Binding-site contacts:
Ligand atom OH contacts residue THR326 of chain 1.A at 2.9 Å (h-bond).
Ligand atom CB contacts residue LYS302 of chain 1.A at 3.8 Å.
Ligand atom OG contacts residue ARG564 of chain 1.A at 2.8 Å (salt-bridge).
Ligand atom OH contacts residue LEU303 of chain 1.A at 3.4 Å.
Ligand atom N contacts residue ARG564 of chain 1.A at 3.3 Å (salt-bridge).
Ligand atom O contacts residue ALA300 of chain 1.A at 4.0 Å.
Ligand atom O contacts residue ARG564 of chain 1.A at 3.1 Å (salt-bridge).
Ligand atom CB contacts residue MET561 of chain 1.A at 3.9 Å (hydrophobic).
Ligand atom CG2 contacts residue MET298 of chain 1.A at 3.7 Å (hydrophobic).
Ligand atom O contacts residue LYS302 of chain 1.A at 3.1 Å (salt-bridge).
Ligand atom CA contacts residue ARG564 of chain 1.A at 3.9 Å.
Ligand atom CD contacts residue LEU301 of chain 1.A at 3.6 Å (hydrophobic).
Ligand atom CB contacts residue ALA300 of chain 1.A at 3.5 Å (hydrophobic).
Ligand atom O contacts residue ALA300 of chain 1.A at 3.7 Å.
Ligand atom CG contacts residue LEU563 of chain 1.A at 3.5 Å (hydrophobic).
Ligand atom CZ contacts residue THR326 of chain 1.A at 3.8 Å.
Ligand atom CZ contacts residue LEU563 of chain 1.A at 3.6 Å (hydrophobic).
Ligand atom CA contacts residue LEU562 of chain 1.A at 3.9 Å (hydrophobic).
Ligand atom CE1 contacts residue THR326 of chain 1.A at 3.2 Å.
Ligand atom O contacts residue LEU563 of chain 1.A at 3.8 Å.
Ligand atom O contacts residue THR326 of chain 1.A at 3.9 Å.
Ligand atom O2P contacts residue ARG467 of chain 1.A at 3.4 Å (salt-bridge).
Ligand atom O1P contacts residue SER433 of chain 1.A at 3.8 Å.
Ligand atom CB contacts residue ARG564 of chain 1.A at 3.5 Å.
Ligand atom CG2 contacts residue ALA300 of chain 1.A at 3.3 Å (hydrophobic).
Ligand atom P contacts residue ARG467 of chain 1.A at 3.8 Å.
Ligand atom CB contacts residue LEU563 of chain 1.A at 3.3 Å (hydrophobic).
Ligand atom CG contacts residue LEU301 of chain 1.A at 3.7 Å (hydrophobic).
Ligand atom O contacts residue LEU301 of chain 1.A at 3.6 Å.
Ligand atom CD1 contacts residue LEU563 of chain 1.A at 3.8 Å (hydrophobic).
Ligand atom O3P contacts residue LYS302 of chain 1.A at 2.9 Å (salt-bridge).
Ligand atom CE1 contacts residue LEU563 of chain 1.A at 3.5 Å (hydrophobic).
Ligand atom CD1 contacts residue THR326 of chain 1.A at 3.7 Å.
Ligand atom O1P contacts residue LYS302 of chain 1.A at 3.9 Å.
Ligand atom C contacts residue ARG564 of chain 1.A at 3.8 Å.
Ligand atom OH contacts residue ARG572 of chain 1.A at 3.6 Å.
Ligand atom CA contacts residue ALA300 of chain 1.A at 3.3 Å (hydrophobic).
Ligand atom C contacts residue LYS302 of chain 1.A at 3.9 Å.
Ligand atom O3P contacts residue ARG467 of chain 1.A at 2.8 Å (salt-bridge).
Ligand atom OH contacts residue SER304 of chain 1.A at 3.4 Å (h-bond).

This small molecule binds to this protein.
Small molecule (SMILES): C[C@@H](O)[C@H](NC(=O)[C@@H]1CCCN1C(=O)[C@H](CO)NC(=O)[C@@H](N)Cc1ccc(O)cc1)C(=O)N[C@@H](COP(=O)(O)O)C(=O)N1CCC[C@H]1C(=O)N[C@@H](CO)C(=O)N[C@@H](Cc1ccc(O)cc1)C(=O)N[C@H](C=O)CO

Sequence of chain 1.A:
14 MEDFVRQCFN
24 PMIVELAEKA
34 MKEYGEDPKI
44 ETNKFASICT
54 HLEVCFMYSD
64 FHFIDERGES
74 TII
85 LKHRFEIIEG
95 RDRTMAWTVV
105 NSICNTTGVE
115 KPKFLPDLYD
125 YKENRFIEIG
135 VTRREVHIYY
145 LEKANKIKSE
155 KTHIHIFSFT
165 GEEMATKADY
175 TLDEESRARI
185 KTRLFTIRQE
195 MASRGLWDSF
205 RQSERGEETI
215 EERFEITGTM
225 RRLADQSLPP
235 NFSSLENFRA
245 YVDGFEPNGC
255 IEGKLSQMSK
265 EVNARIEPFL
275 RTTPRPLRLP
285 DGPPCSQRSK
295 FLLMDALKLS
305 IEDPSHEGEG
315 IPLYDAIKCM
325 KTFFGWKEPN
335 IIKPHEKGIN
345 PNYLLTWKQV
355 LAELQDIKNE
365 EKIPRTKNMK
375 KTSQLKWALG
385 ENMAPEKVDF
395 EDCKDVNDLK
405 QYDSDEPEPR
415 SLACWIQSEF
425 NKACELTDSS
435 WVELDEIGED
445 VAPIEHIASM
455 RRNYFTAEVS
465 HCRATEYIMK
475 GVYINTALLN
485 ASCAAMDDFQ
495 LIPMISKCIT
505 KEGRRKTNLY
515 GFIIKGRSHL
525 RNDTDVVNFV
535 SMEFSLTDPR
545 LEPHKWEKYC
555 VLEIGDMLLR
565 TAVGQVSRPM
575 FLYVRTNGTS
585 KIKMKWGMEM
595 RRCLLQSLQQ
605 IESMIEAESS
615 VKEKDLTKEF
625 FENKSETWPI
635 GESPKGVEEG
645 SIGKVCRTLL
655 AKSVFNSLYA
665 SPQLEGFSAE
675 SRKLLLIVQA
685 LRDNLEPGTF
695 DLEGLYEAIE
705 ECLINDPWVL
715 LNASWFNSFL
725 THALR